A small-molecule ligand and the protein it binds are described below.
Small molecule (SMILES): CC(=O)N[C@H]1[C@H](O[C@H]2[C@H](O)[C@@H](NC(C)=O)CO[C@@H]2CO)O[C@H](CO)[C@@H](O[C@@H]2O[C@H](CO[C@H]3O[C@H](CO)[C@@H](O)[C@H](O)[C@@H]3O)[C@@H](O)[C@H](O[C@H]3O[C@H](CO)[C@@H](O)[C@H](O)[C@@H]3O)[C@@H]2O)[C@@H]1O

Sequence of chain 1.A:
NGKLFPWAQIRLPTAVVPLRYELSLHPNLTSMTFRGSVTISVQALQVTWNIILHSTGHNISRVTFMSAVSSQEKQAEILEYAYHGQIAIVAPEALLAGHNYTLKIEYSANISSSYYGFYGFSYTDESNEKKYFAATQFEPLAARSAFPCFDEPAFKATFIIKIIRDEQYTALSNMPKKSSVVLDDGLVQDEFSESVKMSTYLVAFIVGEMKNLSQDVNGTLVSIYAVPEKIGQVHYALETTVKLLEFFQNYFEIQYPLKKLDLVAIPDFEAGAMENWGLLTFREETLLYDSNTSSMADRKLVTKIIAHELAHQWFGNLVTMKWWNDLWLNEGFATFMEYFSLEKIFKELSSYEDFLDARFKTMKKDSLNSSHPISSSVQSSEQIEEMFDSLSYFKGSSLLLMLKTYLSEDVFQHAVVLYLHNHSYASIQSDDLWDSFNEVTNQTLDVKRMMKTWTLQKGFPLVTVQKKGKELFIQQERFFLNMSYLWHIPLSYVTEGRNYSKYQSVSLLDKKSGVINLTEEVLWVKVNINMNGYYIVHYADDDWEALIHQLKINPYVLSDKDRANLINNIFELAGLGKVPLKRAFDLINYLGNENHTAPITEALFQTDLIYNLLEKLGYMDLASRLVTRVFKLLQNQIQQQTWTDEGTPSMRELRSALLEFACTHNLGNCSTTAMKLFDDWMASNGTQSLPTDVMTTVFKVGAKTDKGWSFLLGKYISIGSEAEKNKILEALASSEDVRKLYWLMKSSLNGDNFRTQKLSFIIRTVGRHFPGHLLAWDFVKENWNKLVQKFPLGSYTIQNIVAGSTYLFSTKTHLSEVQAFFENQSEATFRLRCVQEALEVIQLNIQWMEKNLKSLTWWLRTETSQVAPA

Binding-site contacts:
Ligand atom N2 contacts residue ASN220 of chain 1.A at 2.9 Å (h-bond).
Ligand atom C4 contacts residue ASN220 of chain 1.A at 4.2 Å.
Ligand atom O5 contacts residue GLN257 of chain 1.A at 4.2 Å.
Ligand atom O6 contacts residue GLN257 of chain 1.A at 4.2 Å.
Ligand atom O2 contacts residue HIS423 of chain 1.A at 4.5 Å.
Ligand atom O5 contacts residue ASN220 of chain 1.A at 2.3 Å (h-bond).
Ligand atom C1 contacts residue GLN257 of chain 1.A at 4.3 Å.
Ligand atom C2 contacts residue GLN257 of chain 1.A at 3.5 Å.
Ligand atom C8 contacts residue GLN251 of chain 1.A at 3.5 Å.
Ligand atom O4 contacts residue SER426 of chain 1.A at 4.2 Å.
Ligand atom C3 contacts residue GLN257 of chain 1.A at 4.1 Å.
Ligand atom O6 contacts residue ASN220 of chain 1.A at 4.3 Å.
Ligand atom C1 contacts residue ASN220 of chain 1.A at 1.4 Å.
Ligand atom C4 contacts residue GLN257 of chain 1.A at 4.0 Å.
Ligand atom O6 contacts residue HIS423 of chain 1.A at 3.8 Å.
Ligand atom C6 contacts residue HIS423 of chain 1.A at 4.5 Å.
Ligand atom C3 contacts residue HIS423 of chain 1.A at 4.2 Å.
Ligand atom C4 contacts residue HIS423 of chain 1.A at 3.6 Å.
Ligand atom C5 contacts residue ASN220 of chain 1.A at 3.6 Å.
Ligand atom O3 contacts residue HIS423 of chain 1.A at 3.7 Å.
Ligand atom C6 contacts residue ILE256 of chain 1.A at 4.3 Å (hydrophobic).
Ligand atom O4 contacts residue HIS423 of chain 1.A at 4.2 Å.
Ligand atom C5 contacts residue GLN257 of chain 1.A at 4.1 Å.
Ligand atom C7 contacts residue ASN220 of chain 1.A at 3.3 Å.
Ligand atom C2 contacts residue ASN220 of chain 1.A at 2.5 Å.
Ligand atom N2 contacts residue GLN257 of chain 1.A at 4.2 Å.
Ligand atom C6 contacts residue GLN257 of chain 1.A at 4.3 Å.
Ligand atom C8 contacts residue ASN220 of chain 1.A at 3.3 Å.
Ligand atom C3 contacts residue ASN220 of chain 1.A at 3.8 Å.
Ligand atom O6 contacts residue ILE256 of chain 1.A at 3.3 Å.
Ligand atom O7 contacts residue ASN220 of chain 1.A at 4.2 Å.
Ligand atom O3 contacts residue GLN257 of chain 1.A at 4.1 Å.
Ligand atom C8 contacts residue GLN257 of chain 1.A at 3.0 Å.
Ligand atom C7 contacts residue GLN257 of chain 1.A at 4.1 Å.